Sequence of chain 1.B:
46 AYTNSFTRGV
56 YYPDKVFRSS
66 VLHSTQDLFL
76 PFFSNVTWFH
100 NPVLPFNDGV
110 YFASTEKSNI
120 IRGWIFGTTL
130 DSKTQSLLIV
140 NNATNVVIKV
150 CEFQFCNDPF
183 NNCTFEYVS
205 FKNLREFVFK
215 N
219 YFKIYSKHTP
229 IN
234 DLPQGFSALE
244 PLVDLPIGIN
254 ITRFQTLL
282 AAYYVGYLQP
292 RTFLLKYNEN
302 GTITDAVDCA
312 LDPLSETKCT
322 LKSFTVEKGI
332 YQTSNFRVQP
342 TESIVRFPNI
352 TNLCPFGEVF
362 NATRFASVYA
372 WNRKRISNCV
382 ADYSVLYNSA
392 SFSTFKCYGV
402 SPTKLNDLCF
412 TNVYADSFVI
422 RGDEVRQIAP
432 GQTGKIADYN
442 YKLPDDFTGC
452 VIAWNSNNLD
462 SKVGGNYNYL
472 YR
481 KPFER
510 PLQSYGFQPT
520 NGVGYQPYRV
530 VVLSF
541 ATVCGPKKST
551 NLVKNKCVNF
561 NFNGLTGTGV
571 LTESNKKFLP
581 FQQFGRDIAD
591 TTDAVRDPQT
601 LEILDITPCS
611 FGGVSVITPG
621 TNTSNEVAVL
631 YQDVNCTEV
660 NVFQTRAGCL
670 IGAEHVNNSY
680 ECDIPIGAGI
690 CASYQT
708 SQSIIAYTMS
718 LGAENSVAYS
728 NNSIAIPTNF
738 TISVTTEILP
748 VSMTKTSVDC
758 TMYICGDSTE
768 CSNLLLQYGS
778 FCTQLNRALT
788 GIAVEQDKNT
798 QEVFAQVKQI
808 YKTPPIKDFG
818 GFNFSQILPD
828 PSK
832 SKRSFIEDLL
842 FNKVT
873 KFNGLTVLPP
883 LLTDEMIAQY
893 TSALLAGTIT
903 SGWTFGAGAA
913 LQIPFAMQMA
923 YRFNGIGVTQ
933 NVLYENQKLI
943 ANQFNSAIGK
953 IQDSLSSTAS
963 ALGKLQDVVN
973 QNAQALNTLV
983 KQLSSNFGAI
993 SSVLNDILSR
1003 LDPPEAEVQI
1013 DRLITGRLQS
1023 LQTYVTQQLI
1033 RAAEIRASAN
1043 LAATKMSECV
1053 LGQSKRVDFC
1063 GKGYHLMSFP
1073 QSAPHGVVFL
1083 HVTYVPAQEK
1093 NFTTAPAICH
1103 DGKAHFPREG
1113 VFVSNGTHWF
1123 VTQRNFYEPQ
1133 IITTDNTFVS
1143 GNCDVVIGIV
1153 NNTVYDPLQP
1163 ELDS

The protein below binds the small molecule below.
Small molecule (SMILES): CC(=O)N[C@@H]1[C@@H](O)[C@H](O)[C@@H](CO)O[C@H]1O

Binding-site contacts:
Ligand atom C2 contacts residue ASN728 of chain 1.B at 2.5 Å.
Ligand atom O5 contacts residue ASN728 of chain 1.B at 2.4 Å (h-bond).
Ligand atom C8 contacts residue ASN728 of chain 1.B at 4.3 Å.
Ligand atom C3 contacts residue ASN728 of chain 1.B at 3.9 Å.
Ligand atom C5 contacts residue ASN728 of chain 1.B at 3.8 Å.
Ligand atom N2 contacts residue ASN728 of chain 1.B at 2.9 Å (h-bond).
Ligand atom C1 contacts residue ASN728 of chain 1.B at 1.5 Å.
Ligand atom C7 contacts residue ASN728 of chain 1.B at 3.1 Å.
Ligand atom O7 contacts residue ASN728 of chain 1.B at 3.0 Å (h-bond).
Ligand atom C8 contacts residue GLY1150 of chain 1.B at 3.5 Å.
Ligand atom C4 contacts residue ASN728 of chain 1.B at 4.3 Å.
Ligand atom C8 contacts residue ILE1149 of chain 1.B at 4.1 Å (hydrophobic).